The protein below binds the small molecule below.
Small molecule (SMILES): C=Cc1c(C)c2n3c1C=C1C(C)=C(CC)C4=[N+]1[Cu]31n3c(c(C)c(C(=O)O)c3=C(CC(=O)O)C3=[N+]1C(=C2)C(C)C3CCC(=O)O)=C4

Sequence of chain 1.E:
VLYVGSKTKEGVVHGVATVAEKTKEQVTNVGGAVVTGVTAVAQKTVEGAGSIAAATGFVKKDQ

Binding-site contacts:
Ligand atom C25 contacts residue LYS96 of chain 1.C at 4.0 Å.
Ligand atom C29 contacts residue LYS96 of chain 1.E at 4.0 Å.
Ligand atom C25 contacts residue LYS96 of chain 1.E at 4.4 Å.
Ligand atom C41 contacts residue GLY67 of chain 1.E at 4.4 Å.
Ligand atom C41 contacts residue PHE94 of chain 1.E at 4.3 Å (hydrophobic).
Ligand atom O27 contacts residue LYS96 of chain 1.E at 4.0 Å.
Ligand atom O26 contacts residue LYS96 of chain 1.C at 3.4 Å (salt-bridge).
Ligand atom O27 contacts residue LYS96 of chain 1.C at 3.9 Å.

Sequence of chain 1.C:
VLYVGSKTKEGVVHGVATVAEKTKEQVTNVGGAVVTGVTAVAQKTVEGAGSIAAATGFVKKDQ